Binding-site contacts:
Ligand atom O5 contacts residue GLU259 of chain 2.B at 3.7 Å.
Ligand atom C1 contacts residue ASN256 of chain 2.B at 1.4 Å.
Ligand atom C8 contacts residue ASN256 of chain 2.B at 4.3 Å.
Ligand atom C2 contacts residue ASN256 of chain 2.B at 2.2 Å.
Ligand atom C5 contacts residue GLU259 of chain 2.B at 3.8 Å.
Ligand atom O6 contacts residue GLU259 of chain 2.B at 3.6 Å.
Ligand atom C1 contacts residue GLU259 of chain 2.B at 4.3 Å.
Ligand atom N2 contacts residue ASN256 of chain 2.B at 2.8 Å (h-bond).
Ligand atom O6 contacts residue ASN256 of chain 2.B at 4.5 Å.
Ligand atom C3 contacts residue ASN256 of chain 2.B at 3.6 Å.
Ligand atom O5 contacts residue ASN256 of chain 2.B at 2.2 Å (h-bond).
Ligand atom C6 contacts residue GLU259 of chain 2.B at 3.6 Å.
Ligand atom C4 contacts residue ASN256 of chain 2.B at 4.0 Å.
Ligand atom O7 contacts residue ASN256 of chain 2.B at 2.8 Å (h-bond).
Ligand atom C7 contacts residue ASN256 of chain 2.B at 3.0 Å.
Ligand atom C5 contacts residue ASN256 of chain 2.B at 3.5 Å.

This small molecule binds to this protein.
Small molecule (SMILES): CC(=O)N[C@@H]1[C@@H](O)[C@H](O)[C@@H](CO)O[C@H]1O

Sequence of chain 2.B:
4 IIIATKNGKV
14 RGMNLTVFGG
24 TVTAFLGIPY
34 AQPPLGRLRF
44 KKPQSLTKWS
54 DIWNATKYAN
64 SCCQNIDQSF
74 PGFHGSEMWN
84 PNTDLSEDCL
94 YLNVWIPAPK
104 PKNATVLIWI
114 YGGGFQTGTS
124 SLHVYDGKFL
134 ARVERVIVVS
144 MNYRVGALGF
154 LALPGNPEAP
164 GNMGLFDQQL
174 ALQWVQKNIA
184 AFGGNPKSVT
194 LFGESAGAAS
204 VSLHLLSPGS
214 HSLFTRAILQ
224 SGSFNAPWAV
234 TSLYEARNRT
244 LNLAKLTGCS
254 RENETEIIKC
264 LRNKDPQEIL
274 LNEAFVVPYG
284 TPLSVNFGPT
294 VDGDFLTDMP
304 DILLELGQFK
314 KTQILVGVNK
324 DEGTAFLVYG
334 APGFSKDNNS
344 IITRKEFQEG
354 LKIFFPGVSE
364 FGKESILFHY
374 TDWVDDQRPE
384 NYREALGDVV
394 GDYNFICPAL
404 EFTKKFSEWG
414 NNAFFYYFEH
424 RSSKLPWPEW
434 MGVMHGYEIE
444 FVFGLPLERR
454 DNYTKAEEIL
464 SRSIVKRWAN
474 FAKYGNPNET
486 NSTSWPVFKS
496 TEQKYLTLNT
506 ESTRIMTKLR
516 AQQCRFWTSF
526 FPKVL